Binding-site contacts:
Ligand atom C4 contacts residue ASN706 of chain 1.C at 4.2 Å.
Ligand atom O7 contacts residue ASN706 of chain 1.C at 4.3 Å.
Ligand atom C7 contacts residue ASN706 of chain 1.C at 3.8 Å.
Ligand atom C8 contacts residue GLY1128 of chain 1.C at 3.6 Å.
Ligand atom O5 contacts residue ASN706 of chain 1.C at 2.4 Å (h-bond).
Ligand atom O5 contacts residue ASP793 of chain 1.A at 3.8 Å.
Ligand atom N2 contacts residue ASN706 of chain 1.C at 2.9 Å (h-bond).
Ligand atom C3 contacts residue ASN706 of chain 1.C at 3.8 Å.
Ligand atom C8 contacts residue ILE1127 of chain 1.C at 4.2 Å (hydrophobic).
Ligand atom C1 contacts residue ASP793 of chain 1.A at 4.3 Å.
Ligand atom O7 contacts residue ILE1127 of chain 1.C at 4.4 Å.
Ligand atom C5 contacts residue ASN706 of chain 1.C at 3.7 Å.
Ligand atom C2 contacts residue ASN706 of chain 1.C at 2.4 Å.
Ligand atom C1 contacts residue ASN706 of chain 1.C at 1.4 Å.

Sequence of chain 1.A:
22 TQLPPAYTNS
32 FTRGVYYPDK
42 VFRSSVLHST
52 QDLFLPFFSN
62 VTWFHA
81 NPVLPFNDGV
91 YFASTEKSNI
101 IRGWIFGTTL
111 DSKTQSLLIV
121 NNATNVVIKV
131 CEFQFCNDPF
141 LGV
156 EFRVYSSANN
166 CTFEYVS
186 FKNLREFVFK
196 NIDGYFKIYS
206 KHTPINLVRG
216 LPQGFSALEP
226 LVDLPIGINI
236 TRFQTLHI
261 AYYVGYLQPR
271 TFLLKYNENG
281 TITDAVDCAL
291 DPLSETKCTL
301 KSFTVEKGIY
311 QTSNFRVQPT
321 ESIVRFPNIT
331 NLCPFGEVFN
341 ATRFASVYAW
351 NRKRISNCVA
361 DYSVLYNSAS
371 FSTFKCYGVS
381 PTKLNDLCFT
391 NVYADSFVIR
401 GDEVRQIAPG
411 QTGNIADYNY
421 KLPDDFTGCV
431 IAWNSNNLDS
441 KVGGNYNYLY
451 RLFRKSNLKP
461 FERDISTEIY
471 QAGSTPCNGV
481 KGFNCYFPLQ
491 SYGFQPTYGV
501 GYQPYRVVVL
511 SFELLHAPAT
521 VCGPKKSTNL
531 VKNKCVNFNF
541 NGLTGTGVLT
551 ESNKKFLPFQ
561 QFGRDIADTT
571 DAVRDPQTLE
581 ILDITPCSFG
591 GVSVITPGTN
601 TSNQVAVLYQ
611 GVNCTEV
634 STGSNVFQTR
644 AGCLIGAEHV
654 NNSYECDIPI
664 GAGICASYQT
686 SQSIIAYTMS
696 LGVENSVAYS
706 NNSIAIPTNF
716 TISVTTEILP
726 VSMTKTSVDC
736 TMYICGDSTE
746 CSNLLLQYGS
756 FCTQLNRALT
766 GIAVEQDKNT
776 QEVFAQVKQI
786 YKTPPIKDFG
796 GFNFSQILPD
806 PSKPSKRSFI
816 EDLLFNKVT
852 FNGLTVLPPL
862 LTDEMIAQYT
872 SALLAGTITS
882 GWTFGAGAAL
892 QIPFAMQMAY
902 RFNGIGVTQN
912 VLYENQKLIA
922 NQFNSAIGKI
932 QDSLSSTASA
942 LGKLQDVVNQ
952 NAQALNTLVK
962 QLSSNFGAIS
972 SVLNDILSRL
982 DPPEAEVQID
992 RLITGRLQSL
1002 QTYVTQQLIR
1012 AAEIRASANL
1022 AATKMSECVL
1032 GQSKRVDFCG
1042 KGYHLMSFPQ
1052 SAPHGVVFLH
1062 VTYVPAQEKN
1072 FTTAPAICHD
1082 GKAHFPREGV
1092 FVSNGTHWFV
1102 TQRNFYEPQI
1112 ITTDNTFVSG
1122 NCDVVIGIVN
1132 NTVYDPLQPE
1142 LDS

Sequence of chain 1.C:
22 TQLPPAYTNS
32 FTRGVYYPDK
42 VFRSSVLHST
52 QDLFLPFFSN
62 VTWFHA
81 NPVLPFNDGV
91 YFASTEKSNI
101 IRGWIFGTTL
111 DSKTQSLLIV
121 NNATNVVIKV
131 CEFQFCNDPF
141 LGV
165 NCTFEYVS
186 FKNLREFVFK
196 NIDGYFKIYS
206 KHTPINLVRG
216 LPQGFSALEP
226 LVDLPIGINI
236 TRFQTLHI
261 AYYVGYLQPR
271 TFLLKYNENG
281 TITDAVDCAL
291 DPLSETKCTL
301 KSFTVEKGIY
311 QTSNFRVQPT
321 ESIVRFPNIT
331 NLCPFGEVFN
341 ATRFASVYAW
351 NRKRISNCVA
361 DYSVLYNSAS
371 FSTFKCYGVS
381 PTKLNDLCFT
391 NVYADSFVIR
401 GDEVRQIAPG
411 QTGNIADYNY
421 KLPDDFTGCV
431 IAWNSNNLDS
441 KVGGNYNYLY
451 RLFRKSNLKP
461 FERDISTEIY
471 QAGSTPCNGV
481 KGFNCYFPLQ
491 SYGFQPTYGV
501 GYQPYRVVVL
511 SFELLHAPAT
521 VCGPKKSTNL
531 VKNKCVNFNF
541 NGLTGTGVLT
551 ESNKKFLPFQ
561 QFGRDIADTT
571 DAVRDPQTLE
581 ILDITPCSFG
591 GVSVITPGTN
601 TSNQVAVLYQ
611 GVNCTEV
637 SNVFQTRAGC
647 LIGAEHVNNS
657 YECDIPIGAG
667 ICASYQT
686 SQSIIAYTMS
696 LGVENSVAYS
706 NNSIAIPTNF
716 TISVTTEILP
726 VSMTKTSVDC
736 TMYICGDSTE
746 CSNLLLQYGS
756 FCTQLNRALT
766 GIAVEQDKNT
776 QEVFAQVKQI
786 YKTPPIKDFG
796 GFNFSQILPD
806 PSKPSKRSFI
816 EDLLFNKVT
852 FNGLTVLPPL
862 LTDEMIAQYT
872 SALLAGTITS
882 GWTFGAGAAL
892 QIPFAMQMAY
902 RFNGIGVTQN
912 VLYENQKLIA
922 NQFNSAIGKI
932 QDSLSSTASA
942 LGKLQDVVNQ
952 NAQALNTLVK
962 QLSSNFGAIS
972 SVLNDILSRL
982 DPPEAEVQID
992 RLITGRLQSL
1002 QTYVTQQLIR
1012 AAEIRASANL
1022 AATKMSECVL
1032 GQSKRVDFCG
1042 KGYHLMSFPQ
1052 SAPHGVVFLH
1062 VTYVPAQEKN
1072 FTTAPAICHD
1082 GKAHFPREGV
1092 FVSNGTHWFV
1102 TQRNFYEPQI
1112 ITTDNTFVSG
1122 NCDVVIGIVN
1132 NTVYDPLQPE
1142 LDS

A protein and the small-molecule ligand that binds it are described below.
Small molecule (SMILES): CC(=O)N[C@@H]1[C@@H](O)[C@H](O)[C@@H](CO)O[C@H]1O